Binding-site contacts:
Ligand atom C4 contacts residue ASN159 of chain 1.A at 4.3 Å.
Ligand atom O5 contacts residue ASN159 of chain 1.A at 2.3 Å (h-bond).
Ligand atom C1 contacts residue ARG154 of chain 1.A at 4.5 Å.
Ligand atom C8 contacts residue ARG270 of chain 1.E at 4.3 Å.
Ligand atom C3 contacts residue ASN159 of chain 1.A at 3.9 Å.
Ligand atom C1 contacts residue ASN159 of chain 1.A at 1.4 Å.
Ligand atom C2 contacts residue ASN159 of chain 1.A at 2.5 Å.
Ligand atom O7 contacts residue ARG270 of chain 1.E at 3.1 Å (salt-bridge).
Ligand atom N2 contacts residue ASN159 of chain 1.A at 3.0 Å (h-bond).
Ligand atom C7 contacts residue ASN159 of chain 1.A at 3.5 Å.
Ligand atom N2 contacts residue THR160 of chain 1.A at 4.1 Å.
Ligand atom C7 contacts residue THR160 of chain 1.A at 4.4 Å.
Ligand atom C5 contacts residue ASN159 of chain 1.A at 3.7 Å.
Ligand atom C8 contacts residue ASN159 of chain 1.A at 3.4 Å.
Ligand atom O5 contacts residue ARG154 of chain 1.A at 3.8 Å.
Ligand atom C8 contacts residue THR160 of chain 1.A at 3.7 Å.
Ligand atom C7 contacts residue ARG270 of chain 1.E at 4.1 Å.
Ligand atom O7 contacts residue ASN159 of chain 1.A at 3.5 Å (h-bond).

Sequence of chain 1.E:
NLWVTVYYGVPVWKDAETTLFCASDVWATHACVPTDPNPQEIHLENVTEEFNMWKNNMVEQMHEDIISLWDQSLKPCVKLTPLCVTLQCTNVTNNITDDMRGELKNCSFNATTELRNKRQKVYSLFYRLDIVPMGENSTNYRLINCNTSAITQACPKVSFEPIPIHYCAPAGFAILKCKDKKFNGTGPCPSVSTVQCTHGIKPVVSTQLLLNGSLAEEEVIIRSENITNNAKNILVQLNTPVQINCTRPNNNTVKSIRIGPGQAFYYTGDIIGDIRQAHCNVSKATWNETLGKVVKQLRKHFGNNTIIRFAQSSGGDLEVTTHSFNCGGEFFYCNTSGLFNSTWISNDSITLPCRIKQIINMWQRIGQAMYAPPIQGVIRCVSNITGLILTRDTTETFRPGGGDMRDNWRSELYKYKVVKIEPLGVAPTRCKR

Sequence of chain 1.A:
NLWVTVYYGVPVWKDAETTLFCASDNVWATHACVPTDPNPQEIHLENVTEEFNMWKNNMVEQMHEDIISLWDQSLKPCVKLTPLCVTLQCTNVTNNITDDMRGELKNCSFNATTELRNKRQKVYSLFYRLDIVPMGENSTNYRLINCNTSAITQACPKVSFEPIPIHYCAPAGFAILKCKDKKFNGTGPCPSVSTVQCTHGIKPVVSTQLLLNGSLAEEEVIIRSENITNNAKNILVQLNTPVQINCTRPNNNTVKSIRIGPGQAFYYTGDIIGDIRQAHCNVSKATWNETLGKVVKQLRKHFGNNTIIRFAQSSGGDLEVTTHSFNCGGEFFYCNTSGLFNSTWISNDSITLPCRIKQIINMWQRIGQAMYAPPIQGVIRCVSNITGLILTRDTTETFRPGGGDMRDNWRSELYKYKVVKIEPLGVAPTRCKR

A protein and the small-molecule ligand that binds it are described below.
Small molecule (SMILES): CC(=O)N[C@@H]1[C@@H](O)[C@H](O)[C@@H](CO)O[C@H]1O